Binding-site contacts:
Ligand atom C2 contacts residue ASN167 of chain 1.A at 2.5 Å.
Ligand atom C8 contacts residue SER111 of chain 1.A at 3.8 Å.
Ligand atom C4 contacts residue ASN167 of chain 1.A at 4.4 Å.
Ligand atom C1 contacts residue ASN167 of chain 1.A at 1.5 Å.
Ligand atom C8 contacts residue GLN165 of chain 1.A at 3.3 Å.
Ligand atom O7 contacts residue SER154 of chain 1.A at 4.5 Å.
Ligand atom O7 contacts residue LYS116 of chain 1.A at 4.3 Å.
Ligand atom O5 contacts residue ASN167 of chain 1.A at 2.5 Å (h-bond).
Ligand atom O7 contacts residue ASN167 of chain 1.A at 3.1 Å (h-bond).
Ligand atom C8 contacts residue TYR219 of chain 1.A at 3.5 Å (hydrophobic).
Ligand atom O3 contacts residue LYS116 of chain 1.A at 4.3 Å.
Ligand atom C3 contacts residue TYR219 of chain 1.A at 4.1 Å (hydrophobic).
Ligand atom C8 contacts residue ILE113 of chain 1.A at 4.2 Å (hydrophobic).
Ligand atom C7 contacts residue TYR219 of chain 1.A at 3.9 Å (hydrophobic).
Ligand atom C3 contacts residue ASN167 of chain 1.A at 3.9 Å.
Ligand atom C5 contacts residue ASN167 of chain 1.A at 3.9 Å.
Ligand atom C1 contacts residue TYR219 of chain 1.A at 4.5 Å (hydrophobic).
Ligand atom C8 contacts residue ASN167 of chain 1.A at 4.3 Å.
Ligand atom O7 contacts residue HIS115 of chain 1.A at 4.4 Å.
Ligand atom C7 contacts residue ASN167 of chain 1.A at 3.2 Å.
Ligand atom N2 contacts residue ASN167 of chain 1.A at 2.9 Å (h-bond).
Ligand atom C2 contacts residue TYR219 of chain 1.A at 4.2 Å (hydrophobic).
Ligand atom N2 contacts residue TYR219 of chain 1.A at 3.5 Å (h-bond).
Ligand atom O6 contacts residue SER169 of chain 1.A at 4.4 Å.

This small molecule binds to this protein.
Small molecule (SMILES): CC(=O)N[C@@H]1[C@@H](O)[C@H](O)[C@@H](CO)O[C@H]1O

Sequence of chain 1.A:
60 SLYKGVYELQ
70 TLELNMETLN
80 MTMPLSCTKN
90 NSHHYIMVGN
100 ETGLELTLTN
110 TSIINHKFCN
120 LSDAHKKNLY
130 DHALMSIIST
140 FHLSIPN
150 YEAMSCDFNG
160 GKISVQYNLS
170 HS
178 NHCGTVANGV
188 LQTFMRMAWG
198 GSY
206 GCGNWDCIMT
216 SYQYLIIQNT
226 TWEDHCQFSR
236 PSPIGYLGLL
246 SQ